The small molecule below binds the protein below.
Small molecule (SMILES): O=C(O)[C@@H]1CCCN1

Binding-site contacts:
Ligand atom CB contacts residue PHE710 of chain 1.B at 3.7 Å (hydrophobic).
Ligand atom CB contacts residue SER847 of chain 1.B at 4.1 Å.
Ligand atom OXT contacts residue PHE710 of chain 1.B at 4.3 Å.
Ligand atom CA contacts residue SER847 of chain 1.B at 4.3 Å.
Ligand atom CG contacts residue GLU676 of chain 1.B at 4.3 Å.
Ligand atom OXT contacts residue ARG845 of chain 1.B at 3.1 Å (salt-bridge).
Ligand atom OXT contacts residue ILE1003 of chain 1.B at 3.8 Å.
Ligand atom CG contacts residue CYS846 of chain 1.B at 3.8 Å (hydrophobic).
Ligand atom CB contacts residue PHE1012 of chain 1.B at 4.1 Å (hydrophobic).
Ligand atom CB contacts residue CYS846 of chain 1.B at 3.5 Å (hydrophobic).
Ligand atom CD contacts residue GLU676 of chain 1.B at 3.3 Å.
Ligand atom OXT contacts residue ALA1005 of chain 1.B at 4.1 Å.
Ligand atom OXT contacts residue SER847 of chain 1.B at 2.7 Å (h-bond).
Ligand atom C contacts residue GLY1004 of chain 1.B at 3.4 Å.
Ligand atom C contacts residue PHE1012 of chain 1.B at 4.4 Å (hydrophobic).
Ligand atom CA contacts residue GLU676 of chain 1.B at 4.3 Å.
Ligand atom C contacts residue ALA1005 of chain 1.B at 3.6 Å (hydrophobic).
Ligand atom CA contacts residue ARG845 of chain 1.B at 4.3 Å.
Ligand atom C contacts residue ARG845 of chain 1.B at 4.0 Å.
Ligand atom O contacts residue PHE1012 of chain 1.B at 3.6 Å.
Ligand atom OXT contacts residue GLY1004 of chain 1.B at 2.9 Å (h-bond).
Ligand atom CG contacts residue ILE714 of chain 1.B at 3.8 Å (hydrophobic).
Ligand atom O contacts residue ALA1005 of chain 1.B at 2.9 Å (h-bond).
Ligand atom N contacts residue ALA1005 of chain 1.B at 4.2 Å.
Ligand atom N contacts residue GLU676 of chain 1.B at 3.2 Å (salt-bridge).
Ligand atom O contacts residue GLY1004 of chain 1.B at 3.3 Å (h-bond).
Ligand atom CG contacts residue PHE710 of chain 1.B at 4.2 Å (hydrophobic).
Ligand atom C contacts residue SER847 of chain 1.B at 3.3 Å.
Ligand atom O contacts residue SER847 of chain 1.B at 3.7 Å.
Ligand atom CA contacts residue PHE710 of chain 1.B at 3.8 Å (hydrophobic).
Ligand atom O contacts residue ILE1003 of chain 1.B at 4.1 Å.
Ligand atom CD contacts residue PHE1012 of chain 1.B at 3.7 Å (hydrophobic).
Ligand atom CG contacts residue PHE1012 of chain 1.B at 3.9 Å (hydrophobic).
Ligand atom C contacts residue ILE1003 of chain 1.B at 4.4 Å (hydrophobic).

Sequence of chain 1.B:
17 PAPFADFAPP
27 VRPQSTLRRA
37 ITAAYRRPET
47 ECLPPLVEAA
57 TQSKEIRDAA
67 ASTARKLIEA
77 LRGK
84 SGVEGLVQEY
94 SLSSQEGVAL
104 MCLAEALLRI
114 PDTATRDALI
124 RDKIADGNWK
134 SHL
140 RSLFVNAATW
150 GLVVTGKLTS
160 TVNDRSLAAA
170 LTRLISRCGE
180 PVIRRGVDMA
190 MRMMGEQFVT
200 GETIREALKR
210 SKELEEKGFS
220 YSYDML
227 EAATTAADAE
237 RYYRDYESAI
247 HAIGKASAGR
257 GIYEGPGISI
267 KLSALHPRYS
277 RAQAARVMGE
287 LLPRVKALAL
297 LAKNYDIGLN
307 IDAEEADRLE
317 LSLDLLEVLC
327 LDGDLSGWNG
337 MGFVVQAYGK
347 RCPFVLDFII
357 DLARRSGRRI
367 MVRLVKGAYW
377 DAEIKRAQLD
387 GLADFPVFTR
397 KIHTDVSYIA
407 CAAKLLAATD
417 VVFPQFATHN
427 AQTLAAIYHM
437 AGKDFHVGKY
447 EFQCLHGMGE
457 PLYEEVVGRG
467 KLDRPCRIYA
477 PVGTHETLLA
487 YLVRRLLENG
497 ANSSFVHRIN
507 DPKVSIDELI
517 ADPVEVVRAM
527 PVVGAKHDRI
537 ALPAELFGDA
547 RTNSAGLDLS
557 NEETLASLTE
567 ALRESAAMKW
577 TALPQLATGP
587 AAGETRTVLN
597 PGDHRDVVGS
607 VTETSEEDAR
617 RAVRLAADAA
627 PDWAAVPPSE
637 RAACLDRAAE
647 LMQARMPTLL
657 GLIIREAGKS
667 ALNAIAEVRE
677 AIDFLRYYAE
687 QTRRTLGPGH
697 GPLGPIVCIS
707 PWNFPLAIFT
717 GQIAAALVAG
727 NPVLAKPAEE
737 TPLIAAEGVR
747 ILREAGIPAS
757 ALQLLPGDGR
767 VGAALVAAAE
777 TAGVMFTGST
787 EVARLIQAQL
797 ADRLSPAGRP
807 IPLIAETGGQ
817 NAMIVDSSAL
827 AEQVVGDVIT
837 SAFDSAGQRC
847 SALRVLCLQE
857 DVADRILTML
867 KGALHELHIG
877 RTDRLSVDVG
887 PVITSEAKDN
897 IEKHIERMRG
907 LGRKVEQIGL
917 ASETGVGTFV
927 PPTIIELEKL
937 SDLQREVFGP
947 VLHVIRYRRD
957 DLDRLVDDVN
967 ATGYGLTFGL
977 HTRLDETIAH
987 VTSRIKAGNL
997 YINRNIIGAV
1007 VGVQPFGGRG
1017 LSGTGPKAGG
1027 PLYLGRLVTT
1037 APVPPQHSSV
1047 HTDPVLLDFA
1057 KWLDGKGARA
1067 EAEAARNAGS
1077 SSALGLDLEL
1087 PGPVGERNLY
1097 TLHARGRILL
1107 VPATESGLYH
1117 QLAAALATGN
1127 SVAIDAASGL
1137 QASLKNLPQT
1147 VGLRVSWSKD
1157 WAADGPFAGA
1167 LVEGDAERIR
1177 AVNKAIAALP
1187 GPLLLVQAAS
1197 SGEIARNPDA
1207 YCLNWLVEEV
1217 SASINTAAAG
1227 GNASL